Sequence of chain 1.D:
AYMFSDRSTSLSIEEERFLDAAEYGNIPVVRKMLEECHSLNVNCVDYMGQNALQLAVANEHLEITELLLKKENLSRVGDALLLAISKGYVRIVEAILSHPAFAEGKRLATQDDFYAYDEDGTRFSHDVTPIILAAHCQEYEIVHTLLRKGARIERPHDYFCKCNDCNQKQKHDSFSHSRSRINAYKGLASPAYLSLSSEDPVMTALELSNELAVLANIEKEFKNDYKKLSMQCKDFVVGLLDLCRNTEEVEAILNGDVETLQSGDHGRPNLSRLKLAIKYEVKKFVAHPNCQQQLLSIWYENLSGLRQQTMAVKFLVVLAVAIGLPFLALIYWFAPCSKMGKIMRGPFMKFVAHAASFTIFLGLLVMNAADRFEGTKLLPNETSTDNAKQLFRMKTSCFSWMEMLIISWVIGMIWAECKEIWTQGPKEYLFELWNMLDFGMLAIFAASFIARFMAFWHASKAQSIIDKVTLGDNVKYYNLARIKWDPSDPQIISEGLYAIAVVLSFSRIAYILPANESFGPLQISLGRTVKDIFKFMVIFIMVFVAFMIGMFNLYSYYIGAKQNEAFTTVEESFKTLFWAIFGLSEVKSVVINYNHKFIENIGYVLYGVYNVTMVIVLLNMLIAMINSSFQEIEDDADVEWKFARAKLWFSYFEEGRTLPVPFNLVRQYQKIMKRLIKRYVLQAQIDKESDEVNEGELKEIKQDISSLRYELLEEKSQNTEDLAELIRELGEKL

Binding-site contacts:
Ligand atom O3P contacts residue GLN540 of chain 1.C at 4.1 Å.
Ligand atom C32 contacts residue ALA527 of chain 1.C at 3.9 Å (hydrophobic).
Ligand atom C35 contacts residue VAL560 of chain 1.D at 4.0 Å (hydrophobic).
Ligand atom C3 contacts residue LEU543 of chain 1.C at 4.4 Å (hydrophobic).
Ligand atom O2 contacts residue ALA527 of chain 1.C at 4.3 Å.
Ligand atom C6 contacts residue TYR528 of chain 1.C at 4.0 Å (hydrophobic).
Ligand atom C37 contacts residue VAL560 of chain 1.D at 3.8 Å (hydrophobic).
Ligand atom O31 contacts residue LEU543 of chain 1.C at 4.1 Å.
Ligand atom C7 contacts residue ALA527 of chain 1.C at 3.4 Å (hydrophobic).
Ligand atom C6 contacts residue TRP442 of chain 1.C at 3.6 Å (hydrophobic).
Ligand atom C38 contacts residue VAL520 of chain 1.C at 4.1 Å (hydrophobic).
Ligand atom N1 contacts residue ALA527 of chain 1.C at 4.2 Å.
Ligand atom C2 contacts residue TRP442 of chain 1.C at 4.3 Å (hydrophobic).
Ligand atom C36 contacts residue PHE523 of chain 1.C at 3.5 Å (hydrophobic).
Ligand atom C7 contacts residue GLN540 of chain 1.C at 4.1 Å.
Ligand atom C1 contacts residue GLY544 of chain 1.C at 3.7 Å.
Ligand atom C36 contacts residue SER524 of chain 1.C at 4.1 Å.
Ligand atom O4 contacts residue GLY544 of chain 1.C at 4.3 Å.
Ligand atom O3P contacts residue TRP442 of chain 1.C at 3.9 Å.
Ligand atom C6 contacts residue ALA527 of chain 1.C at 3.6 Å (hydrophobic).
Ligand atom O2 contacts residue GLN540 of chain 1.C at 4.1 Å.
Ligand atom C39 contacts residue PHE564 of chain 1.D at 4.0 Å (hydrophobic).
Ligand atom O2 contacts residue TRP442 of chain 1.C at 3.8 Å.
Ligand atom C2 contacts residue GLN540 of chain 1.C at 4.3 Å.
Ligand atom C3 contacts residue TRP442 of chain 1.C at 3.7 Å (hydrophobic).
Ligand atom O1 contacts residue GLN540 of chain 1.C at 3.6 Å.
Ligand atom C1 contacts residue GLN540 of chain 1.C at 3.5 Å.
Ligand atom C36 contacts residue VAL560 of chain 1.D at 4.4 Å (hydrophobic).
Ligand atom O5 contacts residue TRP442 of chain 1.C at 4.0 Å.
Ligand atom C8 contacts residue TYR528 of chain 1.C at 3.7 Å (hydrophobic).
Ligand atom C35 contacts residue PHE523 of chain 1.C at 4.2 Å (hydrophobic).
Ligand atom C34 contacts residue PHE523 of chain 1.C at 4.1 Å (hydrophobic).
Ligand atom C40 contacts residue VAL520 of chain 1.C at 4.4 Å (hydrophobic).
Ligand atom C4 contacts residue GLN540 of chain 1.C at 3.5 Å.
Ligand atom C2 contacts residue LEU543 of chain 1.C at 4.1 Å (hydrophobic).
Ligand atom P contacts residue GLN540 of chain 1.C at 4.3 Å.
Ligand atom O5 contacts residue GLN540 of chain 1.C at 4.4 Å.
Ligand atom O31 contacts residue GLN540 of chain 1.C at 4.1 Å.
Ligand atom C31 contacts residue GLN540 of chain 1.C at 4.2 Å.
Ligand atom C34 contacts residue SER524 of chain 1.C at 4.3 Å.

This small molecule binds to this protein.
Small molecule (SMILES): CCCCCCCCCC(=O)O[C@@H](C)COP(=O)(O)OCC[N+](C)(C)C

Sequence of chain 1.C:
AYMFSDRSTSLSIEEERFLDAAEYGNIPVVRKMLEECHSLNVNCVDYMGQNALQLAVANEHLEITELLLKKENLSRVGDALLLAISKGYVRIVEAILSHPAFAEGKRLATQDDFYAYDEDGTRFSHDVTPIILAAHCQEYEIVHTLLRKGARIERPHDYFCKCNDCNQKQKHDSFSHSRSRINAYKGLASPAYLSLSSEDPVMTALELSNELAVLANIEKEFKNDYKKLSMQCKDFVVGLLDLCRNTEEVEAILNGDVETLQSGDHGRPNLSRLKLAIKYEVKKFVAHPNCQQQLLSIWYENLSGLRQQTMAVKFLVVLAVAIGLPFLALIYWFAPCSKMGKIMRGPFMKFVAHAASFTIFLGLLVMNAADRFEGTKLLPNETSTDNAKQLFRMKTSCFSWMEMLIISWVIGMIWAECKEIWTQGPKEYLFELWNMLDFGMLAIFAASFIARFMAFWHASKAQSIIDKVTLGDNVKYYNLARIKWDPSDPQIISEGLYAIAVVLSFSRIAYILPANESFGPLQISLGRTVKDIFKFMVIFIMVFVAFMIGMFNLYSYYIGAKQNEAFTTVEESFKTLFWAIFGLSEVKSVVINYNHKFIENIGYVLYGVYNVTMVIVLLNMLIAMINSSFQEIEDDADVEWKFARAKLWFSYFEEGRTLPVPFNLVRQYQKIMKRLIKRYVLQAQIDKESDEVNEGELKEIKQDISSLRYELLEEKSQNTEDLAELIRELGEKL